Binding-site contacts:
Ligand atom C19 contacts residue PHE45 of chain 1.A at 3.7 Å (hydrophobic).
Ligand atom C28 contacts residue LEU71 of chain 1.A at 3.5 Å (hydrophobic).
Ligand atom C23 contacts residue HIS149 of chain 1.A at 3.5 Å.
Ligand atom C33 contacts residue LEU237 of chain 1.A at 3.9 Å (hydrophobic).
Ligand atom C4 contacts residue CYS132 of chain 1.A at 3.5 Å (hydrophobic).
Ligand atom C10 contacts residue SER81 of chain 1.A at 3.9 Å.
Ligand atom C10 contacts residue SER119 of chain 1.A at 3.9 Å.
Ligand atom C18 contacts residue VAL78 of chain 1.A at 3.6 Å (hydrophobic).
Ligand atom C9 contacts residue TRP130 of chain 1.A at 3.3 Å (hydrophobic).
Ligand atom C7 contacts residue SER119 of chain 1.A at 3.6 Å.
Ligand atom C25 contacts residue HIS241 of chain 1.A at 3.5 Å.
Ligand atom C33 contacts residue MET116 of chain 1.A at 3.6 Å (hydrophobic).
Ligand atom C12 contacts residue VAL144 of chain 1.A at 4.0 Å (hydrophobic).
Ligand atom O1 contacts residue TYR38 of chain 1.A at 2.8 Å (h-bond).
Ligand atom C28 contacts residue ALA75 of chain 1.A at 4.0 Å (hydrophobic).
Ligand atom C1 contacts residue SER81 of chain 1.A at 3.7 Å.
Ligand atom O1 contacts residue SER122 of chain 1.A at 2.9 Å (h-bond).
Ligand atom C21 contacts residue VAL144 of chain 1.A at 3.9 Å (hydrophobic).
Ligand atom C11 contacts residue LEU74 of chain 1.A at 3.9 Å (hydrophobic).
Ligand atom C3 contacts residue CYS132 of chain 1.A at 3.9 Å (hydrophobic).
Ligand atom O1 contacts residue SER119 of chain 1.A at 3.5 Å.
Ligand atom C24 contacts residue HIS241 of chain 1.A at 3.8 Å.
Ligand atom C27 contacts residue HIS149 of chain 1.A at 3.6 Å.
Ligand atom C6 contacts residue SER119 of chain 1.A at 3.8 Å.
Ligand atom C3 contacts residue TYR38 of chain 1.A at 3.5 Å (hydrophobic).
Ligand atom C29 contacts residue LEU71 of chain 1.A at 2.9 Å (hydrophobic).
Ligand atom C31 contacts residue LEU157 of chain 1.A at 3.7 Å (hydrophobic).
Ligand atom C5 contacts residue SER119 of chain 1.A at 3.9 Å.
Ligand atom N1 contacts residue LEU258 of chain 1.A at 3.8 Å.
Ligand atom C29 contacts residue LEU258 of chain 1.A at 3.7 Å (hydrophobic).
Ligand atom C19 contacts residue ARG118 of chain 1.A at 3.8 Å.
Ligand atom C19 contacts residue TYR38 of chain 1.A at 3.8 Å (hydrophobic).
Ligand atom C3 contacts residue SER122 of chain 1.A at 3.7 Å.
Ligand atom O3 contacts residue HIS241 of chain 1.A at 2.7 Å (h-bond).
Ligand atom C4 contacts residue SER122 of chain 1.A at 3.8 Å.
Ligand atom O3 contacts residue PHE266 of chain 1.A at 3.5 Å.
Ligand atom O2 contacts residue ARG118 of chain 1.A at 3.1 Å (salt-bridge).
Ligand atom O2 contacts residue SER81 of chain 1.A at 2.5 Å (h-bond).
Ligand atom C2 contacts residue TYR38 of chain 1.A at 3.8 Å (hydrophobic).
Ligand atom C26 contacts residue HIS149 of chain 1.A at 3.6 Å.

Sequence of chain 1.A:
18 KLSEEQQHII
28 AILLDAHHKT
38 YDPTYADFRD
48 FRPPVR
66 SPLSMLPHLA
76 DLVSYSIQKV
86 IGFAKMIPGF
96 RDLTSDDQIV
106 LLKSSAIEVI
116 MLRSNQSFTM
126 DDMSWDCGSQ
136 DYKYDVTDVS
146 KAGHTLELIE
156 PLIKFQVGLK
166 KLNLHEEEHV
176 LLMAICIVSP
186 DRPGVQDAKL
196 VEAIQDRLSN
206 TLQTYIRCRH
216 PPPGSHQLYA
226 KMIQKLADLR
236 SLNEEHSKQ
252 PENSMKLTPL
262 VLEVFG

This protein binds this small molecule.
Small molecule (SMILES): C=C1[C@H](O)CC(=C/C=C2\CCC[C@]3(C)[C@@H]([C@H](C)[C@@H](CCCC)CCC(=O)c4ccc[nH]4)CC[C@@H]23)C[C@H]1O